Sequence of chain 1.B:
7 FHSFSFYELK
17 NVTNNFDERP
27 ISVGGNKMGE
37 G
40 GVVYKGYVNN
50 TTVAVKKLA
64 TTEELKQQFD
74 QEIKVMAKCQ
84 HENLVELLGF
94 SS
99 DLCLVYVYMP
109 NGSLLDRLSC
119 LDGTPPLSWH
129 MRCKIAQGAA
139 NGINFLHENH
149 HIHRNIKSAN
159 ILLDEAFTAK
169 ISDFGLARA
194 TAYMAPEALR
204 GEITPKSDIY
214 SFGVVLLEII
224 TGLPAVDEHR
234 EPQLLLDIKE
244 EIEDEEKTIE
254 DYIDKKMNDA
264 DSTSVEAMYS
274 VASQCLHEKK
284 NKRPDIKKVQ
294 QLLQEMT

Binding-site contacts:
Ligand atom O18 contacts residue ALA53 of chain 1.B at 3.6 Å.
Ligand atom N09 contacts residue LEU160 of chain 1.B at 3.5 Å.
Ligand atom C14 contacts residue LYS55 of chain 1.B at 3.4 Å.
Ligand atom C20 contacts residue MET107 of chain 1.B at 3.4 Å (hydrophobic).
Ligand atom C08 contacts residue ALA53 of chain 1.B at 3.6 Å (hydrophobic).
Ligand atom C16 contacts residue SER170 of chain 1.B at 3.5 Å.
Ligand atom C12 contacts residue SER170 of chain 1.B at 3.7 Å.
Ligand atom C06 contacts residue MET107 of chain 1.B at 3.8 Å (hydrophobic).
Ligand atom C19 contacts residue MET34 of chain 1.B at 3.7 Å (hydrophobic).
Ligand atom C07 contacts residue LEU160 of chain 1.B at 3.2 Å (hydrophobic).
Ligand atom C19 contacts residue MET107 of chain 1.B at 3.0 Å (hydrophobic).
Ligand atom C19 contacts residue TYR106 of chain 1.B at 3.6 Å (hydrophobic).
Ligand atom C28 contacts residue GLY110 of chain 1.B at 3.7 Å.
Ligand atom C06 contacts residue ALA53 of chain 1.B at 3.7 Å (hydrophobic).
Ligand atom C04 contacts residue MET34 of chain 1.B at 3.7 Å (hydrophobic).
Ligand atom C23 contacts residue PRO108 of chain 1.B at 3.6 Å (hydrophobic).
Ligand atom C16 contacts residue TYR104 of chain 1.B at 3.6 Å (hydrophobic).
Ligand atom C11 contacts residue SER170 of chain 1.B at 3.5 Å.
Ligand atom C20 contacts residue MET34 of chain 1.B at 3.6 Å (hydrophobic).
Ligand atom C28 contacts residue MET34 of chain 1.B at 3.7 Å (hydrophobic).
Ligand atom N09 contacts residue TYR104 of chain 1.B at 3.4 Å.
Ligand atom C11 contacts residue LEU160 of chain 1.B at 3.7 Å (hydrophobic).
Ligand atom C07 contacts residue ALA53 of chain 1.B at 3.6 Å (hydrophobic).
Ligand atom C08 contacts residue VAL105 of chain 1.B at 3.4 Å (hydrophobic).
Ligand atom S17 contacts residue LEU160 of chain 1.B at 2.9 Å.
Ligand atom N15 contacts residue SER170 of chain 1.B at 3.6 Å.
Ligand atom C14 contacts residue ASP171 of chain 1.B at 3.2 Å.
Ligand atom C01 contacts residue ASP114 of chain 1.B at 3.7 Å.
Ligand atom O18 contacts residue MET107 of chain 1.B at 2.7 Å (h-bond).
Ligand atom C20 contacts residue TYR106 of chain 1.B at 3.6 Å (hydrophobic).
Ligand atom C16 contacts residue LYS55 of chain 1.B at 3.8 Å.
Ligand atom O18 contacts residue TYR106 of chain 1.B at 3.6 Å.
Ligand atom C08 contacts residue TYR104 of chain 1.B at 3.6 Å (hydrophobic).
Ligand atom N15 contacts residue ASP171 of chain 1.B at 3.3 Å (salt-bridge).
Ligand atom C08 contacts residue LEU160 of chain 1.B at 3.6 Å (hydrophobic).
Ligand atom C20 contacts residue GLY110 of chain 1.B at 3.7 Å.
Ligand atom C10 contacts residue LEU160 of chain 1.B at 3.2 Å (hydrophobic).
Ligand atom C01 contacts residue MET34 of chain 1.B at 3.3 Å (hydrophobic).
Ligand atom C21 contacts residue GLY110 of chain 1.B at 3.6 Å.
Ligand atom N15 contacts residue LYS55 of chain 1.B at 3.1 Å (salt-bridge).

A small-molecule ligand and the protein it binds are described below.
Small molecule (SMILES): COc1cc(N2CCOCC2)ccc1NC(=O)c1cnc(-c2cccnc2)s1